This small molecule binds to this protein.
Small molecule (SMILES): Nc1nc2c(ncn2[C@@H]2O[C@H](CO[P](=O)(O)O[P](=O)(O)CP(=O)(O)O)[C@@H](O)[C@H]2O)c(=O)[nH]1

Sequence of chain 1.HB:
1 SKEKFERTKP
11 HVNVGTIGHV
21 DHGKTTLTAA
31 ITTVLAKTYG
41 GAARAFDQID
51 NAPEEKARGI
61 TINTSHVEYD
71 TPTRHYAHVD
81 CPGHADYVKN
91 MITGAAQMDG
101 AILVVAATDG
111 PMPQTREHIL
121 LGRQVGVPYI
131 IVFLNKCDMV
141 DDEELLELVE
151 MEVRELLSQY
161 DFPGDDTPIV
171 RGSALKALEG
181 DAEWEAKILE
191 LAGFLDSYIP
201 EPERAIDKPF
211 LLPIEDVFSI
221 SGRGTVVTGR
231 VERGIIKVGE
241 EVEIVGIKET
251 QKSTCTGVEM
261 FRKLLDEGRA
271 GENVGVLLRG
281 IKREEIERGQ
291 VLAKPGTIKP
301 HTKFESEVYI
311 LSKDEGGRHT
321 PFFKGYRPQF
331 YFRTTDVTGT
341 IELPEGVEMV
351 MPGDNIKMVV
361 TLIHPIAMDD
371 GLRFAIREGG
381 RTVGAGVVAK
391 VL

Binding-site contacts:
Ligand atom O1A contacts residue GLY23 of chain 1.HB at 3.1 Å.
Ligand atom O1G contacts residue VAL20 of chain 1.HB at 3.1 Å.
Ligand atom O2B contacts residue LYS24 of chain 1.HB at 3.3 Å.
Ligand atom N1 contacts residue LYS136 of chain 1.HB at 3.6 Å.
Ligand atom O2B contacts residue THR25 of chain 1.HB at 3.1 Å (h-bond).
Ligand atom O3G contacts residue PRO82 of chain 1.HB at 3.4 Å.
Ligand atom N2 contacts residue MET139 of chain 1.HB at 3.2 Å.
Ligand atom O6 contacts residue LEU175 of chain 1.HB at 3.5 Å (h-bond).
Ligand atom O2' contacts residue THR26 of chain 1.HB at 3.7 Å.
Ligand atom O5' contacts residue GLY23 of chain 1.HB at 3.6 Å.
Ligand atom C3B contacts residue ASP21 of chain 1.HB at 3.5 Å.
Ligand atom PB contacts residue LYS24 of chain 1.HB at 3.4 Å.
Ligand atom C2' contacts residue THR26 of chain 1.HB at 3.5 Å.
Ligand atom O2G contacts residue THR61 of chain 1.HB at 3.1 Å (h-bond).
Ligand atom O4' contacts residue LYS136 of chain 1.HB at 3.6 Å.
Ligand atom O2A contacts residue GLY59 of chain 1.HB at 3.0 Å (h-bond).
Ligand atom O3G contacts residue THR61 of chain 1.HB at 2.9 Å (h-bond).
Ligand atom O2G contacts residue ILE60 of chain 1.HB at 3.0 Å.
Ligand atom PA contacts residue GLY23 of chain 1.HB at 3.6 Å.
Ligand atom O1A contacts residue LYS24 of chain 1.HB at 3.5 Å (salt-bridge).
Ligand atom O6 contacts residue ASN135 of chain 1.HB at 2.9 Å (h-bond).
Ligand atom O6 contacts residue SER173 of chain 1.HB at 3.2 Å.
Ligand atom O6 contacts residue ALA174 of chain 1.HB at 2.8 Å (h-bond).
Ligand atom O1B contacts residue LYS24 of chain 1.HB at 2.8 Å (salt-bridge).
Ligand atom C4' contacts residue ASP21 of chain 1.HB at 3.5 Å.
Ligand atom O3A contacts residue LYS24 of chain 1.HB at 3.5 Å (salt-bridge).
Ligand atom O1A contacts residue THR25 of chain 1.HB at 3.0 Å (h-bond).
Ligand atom O1B contacts residue GLY23 of chain 1.HB at 3.0 Å (h-bond).
Ligand atom O1B contacts residue HIS22 of chain 1.HB at 3.3 Å (h-bond).
Ligand atom C5' contacts residue ASP21 of chain 1.HB at 3.6 Å.
Ligand atom C4 contacts residue LYS136 of chain 1.HB at 3.6 Å.
Ligand atom O1G contacts residue GLY83 of chain 1.HB at 2.9 Å (h-bond).
Ligand atom N9 contacts residue LYS136 of chain 1.HB at 3.6 Å.
Ligand atom O6 contacts residue LYS136 of chain 1.HB at 3.3 Å (salt-bridge).
Ligand atom N2 contacts residue ASP138 of chain 1.HB at 3.4 Å (salt-bridge).
Ligand atom O1G contacts residue LYS24 of chain 1.HB at 3.2 Å (salt-bridge).
Ligand atom O1G contacts residue HIS19 of chain 1.HB at 3.6 Å.
Ligand atom O1A contacts residue THR26 of chain 1.HB at 3.0 Å (h-bond).
Ligand atom O3A contacts residue GLY23 of chain 1.HB at 3.2 Å (h-bond).
Ligand atom N1 contacts residue ASP138 of chain 1.HB at 3.5 Å (salt-bridge).